Sequence of chain 1.C:
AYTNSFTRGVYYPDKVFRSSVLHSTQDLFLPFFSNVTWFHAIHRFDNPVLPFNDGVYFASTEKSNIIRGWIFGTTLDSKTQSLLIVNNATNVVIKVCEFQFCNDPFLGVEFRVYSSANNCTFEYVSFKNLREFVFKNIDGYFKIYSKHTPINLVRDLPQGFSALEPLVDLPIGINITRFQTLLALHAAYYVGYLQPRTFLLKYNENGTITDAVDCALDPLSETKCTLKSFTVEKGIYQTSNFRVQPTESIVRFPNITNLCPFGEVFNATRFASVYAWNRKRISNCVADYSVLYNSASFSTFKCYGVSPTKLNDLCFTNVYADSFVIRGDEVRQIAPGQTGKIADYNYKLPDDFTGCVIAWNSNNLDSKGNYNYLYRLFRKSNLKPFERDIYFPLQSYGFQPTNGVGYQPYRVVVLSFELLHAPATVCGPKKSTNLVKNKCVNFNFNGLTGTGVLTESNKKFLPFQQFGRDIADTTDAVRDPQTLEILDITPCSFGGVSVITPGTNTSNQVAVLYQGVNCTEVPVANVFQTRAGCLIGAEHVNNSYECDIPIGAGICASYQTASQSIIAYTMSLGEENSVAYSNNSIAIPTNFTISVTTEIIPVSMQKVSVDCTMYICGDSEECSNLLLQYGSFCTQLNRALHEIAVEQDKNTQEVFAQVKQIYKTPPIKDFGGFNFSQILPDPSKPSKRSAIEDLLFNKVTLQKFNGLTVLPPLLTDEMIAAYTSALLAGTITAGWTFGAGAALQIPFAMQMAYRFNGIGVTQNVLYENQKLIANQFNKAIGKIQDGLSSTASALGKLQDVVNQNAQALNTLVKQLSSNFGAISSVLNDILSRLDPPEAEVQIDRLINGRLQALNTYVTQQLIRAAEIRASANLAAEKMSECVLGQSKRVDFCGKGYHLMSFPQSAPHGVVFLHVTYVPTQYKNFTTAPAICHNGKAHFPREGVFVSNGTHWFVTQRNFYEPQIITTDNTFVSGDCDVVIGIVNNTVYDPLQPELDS

Binding-site contacts:
Ligand atom C5 contacts residue ASN139 of chain 1.C at 3.7 Å.
Ligand atom C7 contacts residue ASN138 of chain 1.C at 3.1 Å.
Ligand atom C4 contacts residue ASN139 of chain 1.C at 4.2 Å.
Ligand atom C8 contacts residue ASN138 of chain 1.C at 3.2 Å.
Ligand atom O5 contacts residue ASN138 of chain 1.C at 4.2 Å.
Ligand atom C2 contacts residue ASN138 of chain 1.C at 3.9 Å.
Ligand atom C7 contacts residue ASN139 of chain 1.C at 3.8 Å.
Ligand atom O7 contacts residue ASN138 of chain 1.C at 3.0 Å (h-bond).
Ligand atom C3 contacts residue ASN139 of chain 1.C at 3.8 Å.
Ligand atom O5 contacts residue GLU106 of chain 1.C at 4.3 Å.
Ligand atom C8 contacts residue ASN139 of chain 1.C at 4.3 Å.
Ligand atom C1 contacts residue ASN138 of chain 1.C at 4.1 Å.
Ligand atom C1 contacts residue ASN139 of chain 1.C at 1.4 Å.
Ligand atom O5 contacts residue ASN139 of chain 1.C at 2.4 Å (h-bond).
Ligand atom N2 contacts residue ASN139 of chain 1.C at 2.9 Å (h-bond).
Ligand atom N2 contacts residue ASN138 of chain 1.C at 3.8 Å.
Ligand atom C2 contacts residue ASN139 of chain 1.C at 2.5 Å.

This protein binds this small molecule.
Small molecule (SMILES): CC(=O)N[C@@H]1[C@@H](O)[C@H](O)[C@@H](CO)O[C@H]1O